This small molecule binds to this protein.
Small molecule (SMILES): CC(C)N[C@@H](CSCCNC(=O)OC(C)(C)C)C(=O)NCc1cccnc1

Sequence of chain 3.A:
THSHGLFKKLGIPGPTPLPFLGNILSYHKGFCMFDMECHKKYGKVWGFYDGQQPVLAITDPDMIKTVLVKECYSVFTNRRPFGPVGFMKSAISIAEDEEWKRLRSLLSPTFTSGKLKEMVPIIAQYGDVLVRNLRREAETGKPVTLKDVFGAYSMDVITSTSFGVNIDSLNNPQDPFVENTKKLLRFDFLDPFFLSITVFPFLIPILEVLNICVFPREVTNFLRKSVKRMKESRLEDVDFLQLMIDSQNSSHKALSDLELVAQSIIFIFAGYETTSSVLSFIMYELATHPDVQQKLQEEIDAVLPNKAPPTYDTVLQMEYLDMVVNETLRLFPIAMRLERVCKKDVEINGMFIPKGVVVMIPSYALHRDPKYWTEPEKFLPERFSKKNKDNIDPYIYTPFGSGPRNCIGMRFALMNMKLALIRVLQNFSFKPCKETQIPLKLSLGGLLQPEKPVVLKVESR

Binding-site contacts:
Ligand atom N10 contacts residue ARG192 of chain 3.A at 3.6 Å.
Ligand atom S07 contacts residue ARG85 of chain 3.A at 4.1 Å.
Ligand atom C24 contacts residue THR289 of chain 3.A at 3.4 Å.
Ligand atom C11 contacts residue ARG192 of chain 3.A at 4.2 Å.
Ligand atom C24 contacts residue ARG192 of chain 3.A at 3.8 Å.
Ligand atom C14 contacts residue ARG352 of chain 3.A at 4.2 Å.
Ligand atom N20 contacts residue PHE284 of chain 3.A at 3.7 Å.
Ligand atom C16 contacts residue ARG85 of chain 3.A at 4.2 Å.
Ligand atom C25 contacts residue HEM1 of chain 3.B at 3.1 Å.
Ligand atom C15 contacts residue ARG352 of chain 3.A at 3.2 Å.
Ligand atom C03 contacts residue PHE88 of chain 3.A at 3.8 Å (hydrophobic).
Ligand atom C16 contacts residue GLU354 of chain 3.A at 4.0 Å.
Ligand atom C22 contacts residue HEM1 of chain 3.B at 4.2 Å.
Ligand atom C23 contacts residue THR289 of chain 3.A at 4.2 Å.
Ligand atom C01 contacts residue PHE88 of chain 3.A at 3.6 Å (hydrophobic).
Ligand atom C18 contacts residue SER99 of chain 3.A at 3.6 Å.
Ligand atom S07 contacts residue HEM1 of chain 3.B at 3.9 Å.
Ligand atom C17 contacts residue GLU354 of chain 3.A at 4.2 Å.
Ligand atom C27 contacts residue HEM1 of chain 3.B at 2.9 Å.
Ligand atom C18 contacts residue PHE284 of chain 3.A at 3.4 Å (hydrophobic).
Ligand atom O19 contacts residue PHE284 of chain 3.A at 3.0 Å.
Ligand atom O19 contacts residue ILE281 of chain 3.A at 3.9 Å.
Ligand atom C21 contacts residue ALA285 of chain 3.A at 3.4 Å (hydrophobic).
Ligand atom O12 contacts residue ARG192 of chain 3.A at 3.9 Å.
Ligand atom C01 contacts residue ILE100 of chain 3.A at 3.8 Å (hydrophobic).
Ligand atom C06 contacts residue ARG85 of chain 3.A at 4.2 Å.
Ligand atom C17 contacts residue ARG352 of chain 3.A at 4.0 Å.
Ligand atom O19 contacts residue SER99 of chain 3.A at 2.9 Å (h-bond).
Ligand atom N26 contacts residue ALA285 of chain 3.A at 4.2 Å.
Ligand atom C23 contacts residue ARG192 of chain 3.A at 4.1 Å.
Ligand atom C08 contacts residue HEM1 of chain 3.B at 3.8 Å.
Ligand atom N26 contacts residue HEM1 of chain 3.B at 2.3 Å.
Ligand atom C23 contacts residue ALA285 of chain 3.A at 4.0 Å (hydrophobic).
Ligand atom C25 contacts residue THR289 of chain 3.A at 3.6 Å.
Ligand atom C09 contacts residue ARG192 of chain 3.A at 4.0 Å.
Ligand atom C22 contacts residue ALA285 of chain 3.A at 3.4 Å (hydrophobic).
Ligand atom N20 contacts residue SER99 of chain 3.A at 4.2 Å.
Ligand atom C27 contacts residue ALA285 of chain 3.A at 3.4 Å (hydrophobic).
Ligand atom C21 contacts residue PHE284 of chain 3.A at 3.9 Å (hydrophobic).
Ligand atom O12 contacts residue ALA350 of chain 3.A at 3.2 Å (h-bond).